The small molecule below binds the protein below.
Small molecule (SMILES): CCOc1ccc(C(C)=O)cc1NC(=O)c1cc(-c2cscn2)cc(-c2nn[nH]n2)c1

Sequence of chain 1.A:
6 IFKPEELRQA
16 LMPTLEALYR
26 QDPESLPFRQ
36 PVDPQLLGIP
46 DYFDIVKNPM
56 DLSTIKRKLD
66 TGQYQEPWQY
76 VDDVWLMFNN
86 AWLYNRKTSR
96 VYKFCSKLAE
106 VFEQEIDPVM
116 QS

Binding-site contacts:
Ligand atom CBD contacts residue LEU42 of chain 1.A at 3.9 Å (hydrophobic).
Ligand atom CAF contacts residue ASN90 of chain 1.A at 3.7 Å.
Ligand atom CAJ contacts residue PRO32 of chain 1.A at 3.4 Å (hydrophobic).
Ligand atom NAP contacts residue ARG95 of chain 1.A at 3.2 Å (salt-bridge).
Ligand atom CBE contacts residue LEU31 of chain 1.A at 3.9 Å (hydrophobic).
Ligand atom CAX contacts residue VAL37 of chain 1.A at 3.9 Å (hydrophobic).
Ligand atom CAB contacts residue VAL37 of chain 1.A at 3.5 Å (hydrophobic).
Ligand atom CAV contacts residue ASN90 of chain 1.A at 3.8 Å.
Ligand atom NAO contacts residue ARG95 of chain 1.A at 3.1 Å (salt-bridge).
Ligand atom CAV contacts residue VAL37 of chain 1.A at 3.6 Å (hydrophobic).
Ligand atom CBB contacts residue GLN35 of chain 1.A at 3.9 Å.
Ligand atom CAV contacts residue VAL96 of chain 1.A at 3.7 Å (hydrophobic).
Ligand atom NAR contacts residue PRO32 of chain 1.A at 3.8 Å.
Ligand atom OAC contacts residue VAL96 of chain 1.A at 4.0 Å.
Ligand atom CAX contacts residue VAL96 of chain 1.A at 3.7 Å (hydrophobic).
Ligand atom CAL contacts residue VAL96 of chain 1.A at 3.9 Å (hydrophobic).
Ligand atom NAQ contacts residue LEU31 of chain 1.A at 3.8 Å.
Ligand atom CBC contacts residue LEU42 of chain 1.A at 3.9 Å (hydrophobic).
Ligand atom OAC contacts residue TYR47 of chain 1.A at 3.9 Å.
Ligand atom CBD contacts residue VAL96 of chain 1.A at 3.8 Å (hydrophobic).
Ligand atom CAL contacts residue PRO32 of chain 1.A at 3.8 Å (hydrophobic).
Ligand atom CAY contacts residue PRO32 of chain 1.A at 3.6 Å (hydrophobic).
Ligand atom CAB contacts residue PHE33 of chain 1.A at 4.0 Å (hydrophobic).
Ligand atom NAP contacts residue LEU31 of chain 1.A at 4.0 Å.
Ligand atom NAO contacts residue LEU31 of chain 1.A at 3.9 Å.
Ligand atom OAD contacts residue LEU42 of chain 1.A at 3.4 Å.
Ligand atom OAD contacts residue PRO32 of chain 1.A at 3.3 Å (h-bond).
Ligand atom CAB contacts residue PRO32 of chain 1.A at 3.5 Å (hydrophobic).
Ligand atom NAP contacts residue PRO32 of chain 1.A at 3.8 Å.
Ligand atom OAC contacts residue ASN90 of chain 1.A at 3.0 Å (h-bond).
Ligand atom CAE contacts residue ASN90 of chain 1.A at 3.3 Å.
Ligand atom CAI contacts residue GLN35 of chain 1.A at 3.6 Å.
Ligand atom CAZ contacts residue GLN35 of chain 1.A at 3.8 Å.
Ligand atom CBC contacts residue VAL96 of chain 1.A at 3.8 Å (hydrophobic).
Ligand atom CAW contacts residue LEU42 of chain 1.A at 3.7 Å (hydrophobic).
Ligand atom CAF contacts residue ILE44 of chain 1.A at 4.0 Å (hydrophobic).
Ligand atom NAS contacts residue LEU31 of chain 1.A at 3.6 Å.
Ligand atom CAA contacts residue LEU42 of chain 1.A at 3.9 Å (hydrophobic).
Ligand atom CAW contacts residue PRO32 of chain 1.A at 3.6 Å (hydrophobic).
Ligand atom CAH contacts residue GLN35 of chain 1.A at 3.5 Å.